Sequence of chain 2.D:
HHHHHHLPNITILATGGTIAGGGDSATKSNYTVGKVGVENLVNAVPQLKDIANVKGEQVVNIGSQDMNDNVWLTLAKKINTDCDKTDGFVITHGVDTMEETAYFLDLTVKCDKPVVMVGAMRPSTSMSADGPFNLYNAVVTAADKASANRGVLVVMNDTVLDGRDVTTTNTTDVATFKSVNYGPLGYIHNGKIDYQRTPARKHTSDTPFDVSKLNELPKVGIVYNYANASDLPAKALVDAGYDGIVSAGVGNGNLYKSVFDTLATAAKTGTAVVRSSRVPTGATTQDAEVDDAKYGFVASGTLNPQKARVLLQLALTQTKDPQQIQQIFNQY

Binding-site contacts:
Ligand atom C contacts residue ASP98 of chain 2.C at 3.9 Å.
Ligand atom C contacts residue GLN67 of chain 2.C at 3.6 Å.
Ligand atom N contacts residue GLU291 of chain 2.D at 2.6 Å (salt-bridge).
Ligand atom O contacts residue GLY65 of chain 2.C at 3.3 Å.
Ligand atom OXT contacts residue VAL97 of chain 2.C at 3.1 Å (h-bond).
Ligand atom CB contacts residue TYR33 of chain 2.C at 3.7 Å (hydrophobic).
Ligand atom OXT contacts residue ASP98 of chain 2.C at 3.0 Å (salt-bridge).
Ligand atom OXT contacts residue SER66 of chain 2.C at 2.6 Å (h-bond).
Ligand atom ND2 contacts residue VAL97 of chain 2.C at 3.5 Å.
Ligand atom N contacts residue ASP98 of chain 2.C at 2.9 Å (salt-bridge).
Ligand atom CG contacts residue VAL97 of chain 2.C at 3.5 Å (hydrophobic).
Ligand atom O contacts residue THR20 of chain 2.C at 4.0 Å.
Ligand atom CA contacts residue GLU291 of chain 2.D at 3.4 Å.
Ligand atom CB contacts residue ASP98 of chain 2.C at 3.3 Å.
Ligand atom CA contacts residue VAL35 of chain 2.C at 4.0 Å (hydrophobic).
Ligand atom O contacts residue SER66 of chain 2.C at 2.7 Å (h-bond).
Ligand atom N contacts residue ASN256 of chain 2.D at 3.5 Å (h-bond).
Ligand atom C contacts residue SER66 of chain 2.C at 3.5 Å.
Ligand atom CG contacts residue THR20 of chain 2.C at 2.7 Å.
Ligand atom CA contacts residue GLN67 of chain 2.C at 3.8 Å.
Ligand atom ND2 contacts residue THR20 of chain 2.C at 3.0 Å (h-bond).
Ligand atom O contacts residue GLY19 of chain 2.C at 3.3 Å.
Ligand atom C contacts residue GLY96 of chain 2.C at 3.4 Å.
Ligand atom C contacts residue VAL97 of chain 2.C at 3.8 Å (hydrophobic).
Ligand atom CA contacts residue ASP98 of chain 2.C at 3.8 Å.
Ligand atom CG contacts residue ALA122 of chain 2.C at 3.7 Å (hydrophobic).
Ligand atom OXT contacts residue GLY96 of chain 2.C at 3.2 Å.
Ligand atom OD1 contacts residue GLY96 of chain 2.C at 3.3 Å.
Ligand atom CB contacts residue GLU291 of chain 2.D at 3.7 Å.
Ligand atom N contacts residue GLN67 of chain 2.C at 2.8 Å (h-bond).
Ligand atom ND2 contacts residue TYR33 of chain 2.C at 3.9 Å.
Ligand atom OD1 contacts residue THR20 of chain 2.C at 3.1 Å (h-bond).
Ligand atom OD1 contacts residue VAL97 of chain 2.C at 2.9 Å (h-bond).
Ligand atom CB contacts residue THR20 of chain 2.C at 3.0 Å.
Ligand atom O contacts residue VAL35 of chain 2.C at 4.0 Å.
Ligand atom CA contacts residue THR20 of chain 2.C at 3.3 Å.
Ligand atom O contacts residue GLY96 of chain 2.C at 3.3 Å.
Ligand atom OD1 contacts residue ALA122 of chain 2.C at 3.7 Å.
Ligand atom O contacts residue GLN67 of chain 2.C at 3.6 Å.
Ligand atom ND2 contacts residue ALA122 of chain 2.C at 2.9 Å (h-bond).

The protein below binds the small molecule below.
Small molecule (SMILES): NC(=O)C[C@H](N)C(=O)O

Sequence of chain 2.C:
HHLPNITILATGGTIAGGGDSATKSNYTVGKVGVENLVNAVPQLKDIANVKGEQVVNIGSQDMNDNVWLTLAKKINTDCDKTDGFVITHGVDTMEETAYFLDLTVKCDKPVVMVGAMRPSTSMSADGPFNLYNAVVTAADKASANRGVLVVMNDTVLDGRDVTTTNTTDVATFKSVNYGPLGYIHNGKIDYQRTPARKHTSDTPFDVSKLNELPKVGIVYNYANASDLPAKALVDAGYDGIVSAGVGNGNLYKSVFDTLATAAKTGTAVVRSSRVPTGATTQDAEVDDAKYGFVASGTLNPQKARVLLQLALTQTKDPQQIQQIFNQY